Binding-site contacts:
Ligand atom N1 contacts residue GLU100 of chain 1.B at 3.9 Å.
Ligand atom N6 contacts residue THR99 of chain 1.B at 3.0 Å (h-bond).
Ligand atom C6 contacts residue ALA49 of chain 1.B at 3.5 Å (hydrophobic).
Ligand atom O2G contacts residue MG1 of chain 1.F at 2.2 Å.
Ligand atom C6 contacts residue LEU157 of chain 1.B at 3.7 Å (hydrophobic).
Ligand atom O2G contacts residue ASP168 of chain 1.B at 3.3 Å (salt-bridge).
Ligand atom O2B contacts residue LYS51 of chain 1.B at 2.9 Å (salt-bridge).
Ligand atom O1A contacts residue LYS51 of chain 1.B at 3.0 Å (salt-bridge).
Ligand atom PB contacts residue LYS51 of chain 1.B at 3.7 Å.
Ligand atom PB contacts residue MG1 of chain 1.F at 3.4 Å.
Ligand atom C2 contacts residue MET102 of chain 1.B at 3.4 Å (hydrophobic).
Ligand atom O2B contacts residue ASP168 of chain 1.B at 2.9 Å (salt-bridge).
Ligand atom N9 contacts residue VAL36 of chain 1.B at 3.8 Å.
Ligand atom O2B contacts residue MG1 of chain 1.F at 2.2 Å.
Ligand atom N1 contacts residue ALA49 of chain 1.B at 3.7 Å.
Ligand atom PG contacts residue MG1 of chain 1.F at 3.4 Å.
Ligand atom C5 contacts residue LEU157 of chain 1.B at 3.5 Å (hydrophobic).
Ligand atom O1G contacts residue SER33 of chain 1.B at 3.4 Å (h-bond).
Ligand atom O1A contacts residue ASP168 of chain 1.B at 3.4 Å.
Ligand atom O1B contacts residue SER33 of chain 1.B at 3.9 Å.
Ligand atom N6 contacts residue LEU83 of chain 1.B at 3.6 Å.
Ligand atom C4' contacts residue SER29 of chain 1.B at 3.8 Å.
Ligand atom C6 contacts residue GLU100 of chain 1.B at 3.9 Å.
Ligand atom N6 contacts residue ALA49 of chain 1.B at 3.4 Å.
Ligand atom C8 contacts residue VAL36 of chain 1.B at 3.8 Å (hydrophobic).
Ligand atom O4' contacts residue SER29 of chain 1.B at 3.8 Å.
Ligand atom N1 contacts residue TYR101 of chain 1.B at 3.9 Å.
Ligand atom N7 contacts residue LEU157 of chain 1.B at 3.7 Å.
Ligand atom O4' contacts residue VAL36 of chain 1.B at 3.5 Å.
Ligand atom O2' contacts residue GLN154 of chain 1.B at 3.9 Å.
Ligand atom PA contacts residue ASP168 of chain 1.B at 3.9 Å.
Ligand atom O3' contacts residue GLN154 of chain 1.B at 2.6 Å (h-bond).
Ligand atom N1 contacts residue MET102 of chain 1.B at 3.0 Å (h-bond).
Ligand atom O2A contacts residue ASP168 of chain 1.B at 3.0 Å (salt-bridge).
Ligand atom O2A contacts residue ASN155 of chain 1.B at 3.2 Å (h-bond).
Ligand atom O3A contacts residue LYS51 of chain 1.B at 3.5 Å.
Ligand atom O1B contacts residue LYS51 of chain 1.B at 3.6 Å.
Ligand atom O5' contacts residue VAL36 of chain 1.B at 3.7 Å.
Ligand atom N6 contacts residue GLU100 of chain 1.B at 2.7 Å (salt-bridge).
Ligand atom C3B contacts residue MG1 of chain 1.F at 3.8 Å.

Sequence of chain 1.B:
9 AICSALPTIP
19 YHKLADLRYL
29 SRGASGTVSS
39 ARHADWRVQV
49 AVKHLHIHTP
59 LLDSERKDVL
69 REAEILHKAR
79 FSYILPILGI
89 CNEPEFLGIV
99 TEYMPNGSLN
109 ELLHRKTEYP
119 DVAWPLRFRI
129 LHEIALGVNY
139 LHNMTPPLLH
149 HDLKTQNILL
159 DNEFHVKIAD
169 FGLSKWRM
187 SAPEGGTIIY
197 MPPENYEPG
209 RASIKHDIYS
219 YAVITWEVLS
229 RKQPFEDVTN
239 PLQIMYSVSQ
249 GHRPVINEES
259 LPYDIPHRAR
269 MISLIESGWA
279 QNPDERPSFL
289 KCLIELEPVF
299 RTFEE

A small-molecule ligand and the protein it binds are described below.
Small molecule (SMILES): Nc1ncnc2c1ncn2[C@@H]1O[C@H](CO[P](=O)(O)O[P](=O)(O)CP(=O)(O)O)[C@@H](O)[C@H]1O